Sequence of chain 1.A:
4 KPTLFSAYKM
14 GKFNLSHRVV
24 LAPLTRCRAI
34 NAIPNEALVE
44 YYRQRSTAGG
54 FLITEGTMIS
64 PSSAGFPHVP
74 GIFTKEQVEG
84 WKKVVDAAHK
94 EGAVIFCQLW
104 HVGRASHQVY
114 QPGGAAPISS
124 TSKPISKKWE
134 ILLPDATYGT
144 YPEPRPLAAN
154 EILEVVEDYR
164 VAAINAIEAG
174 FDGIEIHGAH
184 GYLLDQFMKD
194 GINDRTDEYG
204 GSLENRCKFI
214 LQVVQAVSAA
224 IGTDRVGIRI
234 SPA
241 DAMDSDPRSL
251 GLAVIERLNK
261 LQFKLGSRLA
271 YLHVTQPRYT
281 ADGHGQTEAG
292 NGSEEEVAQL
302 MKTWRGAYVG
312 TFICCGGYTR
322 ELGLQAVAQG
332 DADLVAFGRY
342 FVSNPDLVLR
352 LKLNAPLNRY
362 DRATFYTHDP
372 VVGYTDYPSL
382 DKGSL

Binding-site contacts:
Ligand atom C10 contacts residue FMN1 of chain 1.B at 3.5 Å.
Ligand atom O1 contacts residue HIS183 of chain 1.A at 2.7 Å (h-bond).
Ligand atom O2 contacts residue TYR367 of chain 1.A at 4.2 Å.
Ligand atom C8 contacts residue TYR367 of chain 1.A at 4.1 Å (hydrophobic).
Ligand atom C4 contacts residue HIS183 of chain 1.A at 4.5 Å.
Ligand atom C5 contacts residue HIS183 of chain 1.A at 3.4 Å.
Ligand atom C1 contacts residue TYR367 of chain 1.A at 4.3 Å (hydrophobic).
Ligand atom C10 contacts residue HIS183 of chain 1.A at 4.1 Å.
Ligand atom C8 contacts residue PHE69 of chain 1.A at 4.0 Å (hydrophobic).
Ligand atom O1 contacts residue TYR185 of chain 1.A at 3.2 Å.
Ligand atom C6 contacts residue TYR185 of chain 1.A at 3.5 Å (hydrophobic).
Ligand atom C3 contacts residue FMN1 of chain 1.B at 3.6 Å.
Ligand atom O2 contacts residue FMN1 of chain 1.B at 3.9 Å.
Ligand atom C9 contacts residue FMN1 of chain 1.B at 3.4 Å.
Ligand atom C6 contacts residue HIS183 of chain 1.A at 3.9 Å.
Ligand atom O1 contacts residue HIS180 of chain 1.A at 2.9 Å (h-bond).
Ligand atom C2 contacts residue FMN1 of chain 1.B at 3.6 Å.
Ligand atom C1 contacts residue FMN1 of chain 1.B at 3.5 Å.
Ligand atom C8 contacts residue FMN1 of chain 1.B at 3.5 Å.
Ligand atom C9 contacts residue HIS180 of chain 1.A at 4.2 Å.
Ligand atom C10 contacts residue TYR185 of chain 1.A at 4.1 Å (hydrophobic).
Ligand atom C5 contacts residue FMN1 of chain 1.B at 3.4 Å.
Ligand atom C7 contacts residue THR28 of chain 1.A at 3.5 Å.
Ligand atom C7 contacts residue TRP103 of chain 1.A at 3.6 Å (hydrophobic).
Ligand atom C3 contacts residue TYR367 of chain 1.A at 4.3 Å (hydrophobic).
Ligand atom C6 contacts residue FMN1 of chain 1.B at 3.4 Å.
Ligand atom C9 contacts residue THR28 of chain 1.A at 4.1 Å.
Ligand atom C8 contacts residue THR28 of chain 1.A at 4.2 Å.
Ligand atom C2 contacts residue TYR367 of chain 1.A at 3.4 Å (hydrophobic).
Ligand atom C6 contacts residue HIS180 of chain 1.A at 4.0 Å.
Ligand atom C8 contacts residue TYR185 of chain 1.A at 4.0 Å (hydrophobic).
Ligand atom O1 contacts residue FMN1 of chain 1.B at 3.3 Å.
Ligand atom C9 contacts residue TYR185 of chain 1.A at 3.4 Å (hydrophobic).
Ligand atom C9 contacts residue TRP103 of chain 1.A at 3.5 Å (hydrophobic).
Ligand atom C7 contacts residue TYR185 of chain 1.A at 3.6 Å (hydrophobic).
Ligand atom C7 contacts residue PHE69 of chain 1.A at 4.0 Å (hydrophobic).
Ligand atom C4 contacts residue FMN1 of chain 1.B at 3.6 Å.
Ligand atom C1 contacts residue TYR185 of chain 1.A at 4.2 Å (hydrophobic).
Ligand atom C7 contacts residue FMN1 of chain 1.B at 3.5 Å.

The protein below binds the small molecule below.
Small molecule (SMILES): Oc1ccc2c(O)cccc2c1